Binding-site contacts:
Ligand atom C5 contacts residue ASN333 of chain 1.F at 3.7 Å.
Ligand atom C4 contacts residue ASN333 of chain 1.F at 4.3 Å.
Ligand atom N2 contacts residue ASN333 of chain 1.F at 3.0 Å (h-bond).
Ligand atom O5 contacts residue ASN333 of chain 1.F at 2.4 Å (h-bond).
Ligand atom C3 contacts residue ASN333 of chain 1.F at 3.9 Å.
Ligand atom C1 contacts residue ASN333 of chain 1.F at 1.5 Å.
Ligand atom C8 contacts residue ASN331 of chain 1.F at 4.5 Å.
Ligand atom C8 contacts residue ARG332 of chain 1.F at 4.4 Å.
Ligand atom C2 contacts residue ASN333 of chain 1.F at 2.6 Å.
Ligand atom O7 contacts residue ASN333 of chain 1.F at 3.1 Å (h-bond).
Ligand atom N2 contacts residue GLU261 of chain 1.F at 4.2 Å.
Ligand atom C7 contacts residue ASN333 of chain 1.F at 3.1 Å.
Ligand atom C3 contacts residue GLU261 of chain 1.F at 4.3 Å.
Ligand atom C8 contacts residue ASN333 of chain 1.F at 4.0 Å.

This small molecule binds to this protein.
Small molecule (SMILES): CC(=O)N[C@@H]1[C@@H](O)[C@H](O)[C@@H](CO)O[C@H]1O

Sequence of chain 1.F:
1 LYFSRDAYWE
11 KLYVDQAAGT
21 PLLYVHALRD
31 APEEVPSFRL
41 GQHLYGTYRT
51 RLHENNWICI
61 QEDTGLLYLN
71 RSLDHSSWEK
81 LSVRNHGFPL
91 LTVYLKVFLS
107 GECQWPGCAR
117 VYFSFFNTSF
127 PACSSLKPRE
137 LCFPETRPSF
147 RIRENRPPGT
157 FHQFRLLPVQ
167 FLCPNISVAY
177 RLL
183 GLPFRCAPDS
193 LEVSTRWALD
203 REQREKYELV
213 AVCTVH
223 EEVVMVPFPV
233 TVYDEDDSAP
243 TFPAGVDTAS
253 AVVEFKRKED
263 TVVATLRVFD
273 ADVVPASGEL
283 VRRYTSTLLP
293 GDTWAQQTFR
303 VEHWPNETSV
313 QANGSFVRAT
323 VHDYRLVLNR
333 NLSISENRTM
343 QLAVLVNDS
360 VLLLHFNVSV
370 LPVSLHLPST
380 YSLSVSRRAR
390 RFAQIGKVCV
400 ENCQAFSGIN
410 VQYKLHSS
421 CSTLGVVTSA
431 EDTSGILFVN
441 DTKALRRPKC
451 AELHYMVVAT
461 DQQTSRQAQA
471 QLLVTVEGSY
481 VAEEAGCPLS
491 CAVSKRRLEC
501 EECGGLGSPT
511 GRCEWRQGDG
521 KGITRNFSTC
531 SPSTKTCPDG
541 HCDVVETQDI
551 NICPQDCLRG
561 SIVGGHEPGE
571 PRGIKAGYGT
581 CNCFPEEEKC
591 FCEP